Binding-site contacts:
Ligand atom N2 contacts residue SER403 of chain 1.A at 4.3 Å.
Ligand atom C3 contacts residue SER403 of chain 1.A at 4.3 Å.
Ligand atom C6 contacts residue PRO386 of chain 1.A at 3.9 Å (hydrophobic).
Ligand atom C1 contacts residue ASN387 of chain 1.A at 4.1 Å.
Ligand atom C3 contacts residue ASN401 of chain 1.A at 3.8 Å.
Ligand atom O5 contacts residue ASN387 of chain 1.A at 3.4 Å (h-bond).
Ligand atom O6 contacts residue ASN387 of chain 1.A at 3.6 Å.
Ligand atom O5 contacts residue ASN401 of chain 1.A at 2.4 Å (h-bond).
Ligand atom O7 contacts residue ASN401 of chain 1.A at 3.8 Å.
Ligand atom C1 contacts residue SER403 of chain 1.A at 3.9 Å.
Ligand atom C5 contacts residue ASN387 of chain 1.A at 4.1 Å.
Ligand atom C6 contacts residue ASN387 of chain 1.A at 3.7 Å.
Ligand atom C5 contacts residue ASN401 of chain 1.A at 3.7 Å.
Ligand atom C1 contacts residue ASN401 of chain 1.A at 1.4 Å.
Ligand atom C2 contacts residue SER403 of chain 1.A at 4.4 Å.
Ligand atom C2 contacts residue ASN401 of chain 1.A at 2.5 Å.
Ligand atom C4 contacts residue ASN401 of chain 1.A at 4.2 Å.
Ligand atom C5 contacts residue PRO386 of chain 1.A at 3.9 Å (hydrophobic).
Ligand atom C7 contacts residue ASN401 of chain 1.A at 3.5 Å.
Ligand atom N2 contacts residue ASN401 of chain 1.A at 2.9 Å (h-bond).

Sequence of chain 1.A:
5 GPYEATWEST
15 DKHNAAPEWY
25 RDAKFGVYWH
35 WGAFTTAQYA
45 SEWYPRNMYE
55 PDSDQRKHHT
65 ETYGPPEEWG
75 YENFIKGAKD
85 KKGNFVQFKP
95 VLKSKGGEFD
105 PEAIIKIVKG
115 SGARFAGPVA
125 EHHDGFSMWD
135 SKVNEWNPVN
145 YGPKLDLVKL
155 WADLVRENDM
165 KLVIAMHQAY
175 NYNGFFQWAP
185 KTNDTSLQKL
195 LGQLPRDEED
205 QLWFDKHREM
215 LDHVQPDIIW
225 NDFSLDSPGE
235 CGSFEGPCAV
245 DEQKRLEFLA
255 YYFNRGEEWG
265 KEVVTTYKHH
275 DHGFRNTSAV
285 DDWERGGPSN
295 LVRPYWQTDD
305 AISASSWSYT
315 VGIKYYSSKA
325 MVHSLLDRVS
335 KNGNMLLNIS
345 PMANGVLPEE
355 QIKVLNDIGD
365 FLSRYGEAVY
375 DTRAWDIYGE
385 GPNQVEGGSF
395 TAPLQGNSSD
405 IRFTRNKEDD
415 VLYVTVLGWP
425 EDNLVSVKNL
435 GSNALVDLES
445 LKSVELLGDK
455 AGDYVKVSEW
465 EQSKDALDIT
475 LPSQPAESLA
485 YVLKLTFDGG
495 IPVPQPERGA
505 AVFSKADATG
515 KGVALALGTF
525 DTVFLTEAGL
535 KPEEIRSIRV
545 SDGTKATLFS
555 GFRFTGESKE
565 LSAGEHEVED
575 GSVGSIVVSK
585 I

The protein below binds the small molecule below.
Small molecule (SMILES): CC(=O)N[C@@H]1[C@@H](O)[C@H](O)[C@@H](CO)O[C@H]1O